Binding-site contacts:
Ligand atom C6 contacts residue GLY149 of chain 3.A at 4.2 Å.
Ligand atom C1 contacts residue LYS152 of chain 3.A at 4.4 Å.
Ligand atom C8 contacts residue ASN138 of chain 3.A at 4.2 Å.
Ligand atom C3 contacts residue ASN138 of chain 3.A at 3.7 Å.
Ligand atom O5 contacts residue ASN138 of chain 3.A at 2.4 Å (h-bond).
Ligand atom C5 contacts residue GLY149 of chain 3.A at 4.3 Å.
Ligand atom C4 contacts residue ASN138 of chain 3.A at 4.1 Å.
Ligand atom C1 contacts residue GLY149 of chain 3.A at 4.5 Å.
Ligand atom C6 contacts residue ARG148 of chain 3.A at 4.3 Å.
Ligand atom N2 contacts residue ASN138 of chain 3.A at 2.8 Å (h-bond).
Ligand atom O7 contacts residue ASN138 of chain 3.A at 3.4 Å (h-bond).
Ligand atom C1 contacts residue ASN138 of chain 3.A at 1.4 Å.
Ligand atom O5 contacts residue GLY149 of chain 3.A at 3.8 Å.
Ligand atom C7 contacts residue ASN138 of chain 3.A at 3.2 Å.
Ligand atom C8 contacts residue THR137 of chain 3.A at 4.1 Å.
Ligand atom C5 contacts residue ASN138 of chain 3.A at 3.7 Å.
Ligand atom C2 contacts residue ASN138 of chain 3.A at 2.4 Å.

The protein below binds the small molecule below.
Small molecule (SMILES): CC(=O)N[C@@H]1[C@@H](O)[C@H](O)[C@@H](CO)O[C@H]1O

Sequence of chain 3.A:
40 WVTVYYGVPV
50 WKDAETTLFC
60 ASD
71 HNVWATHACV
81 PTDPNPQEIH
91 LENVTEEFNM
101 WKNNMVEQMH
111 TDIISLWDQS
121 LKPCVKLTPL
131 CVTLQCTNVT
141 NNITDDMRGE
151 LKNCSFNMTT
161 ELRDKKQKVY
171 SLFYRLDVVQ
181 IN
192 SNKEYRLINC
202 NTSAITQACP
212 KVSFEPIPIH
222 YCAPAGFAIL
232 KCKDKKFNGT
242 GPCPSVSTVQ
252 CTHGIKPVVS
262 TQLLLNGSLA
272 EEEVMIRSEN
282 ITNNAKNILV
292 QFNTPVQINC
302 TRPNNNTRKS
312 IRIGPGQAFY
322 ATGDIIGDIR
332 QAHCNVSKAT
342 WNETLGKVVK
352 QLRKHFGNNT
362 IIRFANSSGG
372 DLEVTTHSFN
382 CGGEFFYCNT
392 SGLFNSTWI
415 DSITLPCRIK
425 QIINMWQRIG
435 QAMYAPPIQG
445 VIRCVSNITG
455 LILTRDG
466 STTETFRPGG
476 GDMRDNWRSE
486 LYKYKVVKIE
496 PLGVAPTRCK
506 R